The protein below binds the small molecule below.
Small molecule (SMILES): Nc1ncnc2c1ncn2[C@@H]1O[C@H](CO[P](=O)(O)O[P](=O)(O)NP(=O)(O)O)[C@@H](O)[C@H]1O

Sequence of chain 1.A:
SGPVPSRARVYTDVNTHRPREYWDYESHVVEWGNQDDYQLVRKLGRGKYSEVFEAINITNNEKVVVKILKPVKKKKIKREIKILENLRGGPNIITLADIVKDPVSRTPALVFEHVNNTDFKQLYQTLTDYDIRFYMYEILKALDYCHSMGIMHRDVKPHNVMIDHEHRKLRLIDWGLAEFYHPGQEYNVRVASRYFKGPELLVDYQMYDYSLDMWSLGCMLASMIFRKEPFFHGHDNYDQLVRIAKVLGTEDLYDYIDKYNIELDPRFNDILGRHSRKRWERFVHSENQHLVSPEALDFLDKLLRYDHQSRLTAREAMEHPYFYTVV

Binding-site contacts:
Ligand atom O1B contacts residue LYS67 of chain 1.A at 2.7 Å (salt-bridge).
Ligand atom O2A contacts residue LYS67 of chain 1.A at 2.8 Å (salt-bridge).
Ligand atom C3' contacts residue MG1 of chain 1.E at 3.3 Å.
Ligand atom O1B contacts residue MG1 of chain 1.F at 3.7 Å.
Ligand atom PB contacts residue LYS67 of chain 1.A at 3.5 Å.
Ligand atom PB contacts residue GLY47 of chain 1.A at 3.7 Å.
Ligand atom C5' contacts residue VAL52 of chain 1.A at 3.8 Å (hydrophobic).
Ligand atom O1A contacts residue MG1 of chain 1.E at 2.6 Å.
Ligand atom N6 contacts residue GLU113 of chain 1.A at 2.9 Å (salt-bridge).
Ligand atom O2B contacts residue SER50 of chain 1.A at 2.7 Å (h-bond).
Ligand atom PB contacts residue SER50 of chain 1.A at 3.6 Å.
Ligand atom N1 contacts residue VAL115 of chain 1.A at 3.3 Å (h-bond).
Ligand atom PB contacts residue LYS48 of chain 1.A at 3.5 Å.
Ligand atom O5' contacts residue VAL52 of chain 1.A at 3.6 Å.
Ligand atom C5' contacts residue GLY47 of chain 1.A at 3.7 Å.
Ligand atom O2B contacts residue TYR49 of chain 1.A at 3.0 Å (h-bond).
Ligand atom N1 contacts residue VAL65 of chain 1.A at 3.7 Å.
Ligand atom O2B contacts residue LYS67 of chain 1.A at 3.5 Å.
Ligand atom C3' contacts residue ILE173 of chain 1.A at 3.7 Å (hydrophobic).
Ligand atom O2B contacts residue GLY47 of chain 1.A at 3.5 Å.
Ligand atom N9 contacts residue VAL52 of chain 1.A at 3.8 Å.
Ligand atom N3 contacts residue MET162 of chain 1.A at 3.8 Å.
Ligand atom PB contacts residue MG1 of chain 1.F at 3.8 Å.
Ligand atom O2B contacts residue LYS48 of chain 1.A at 3.3 Å (salt-bridge).
Ligand atom C2 contacts residue VAL115 of chain 1.A at 3.3 Å (hydrophobic).
Ligand atom N3B contacts residue GLY47 of chain 1.A at 3.4 Å.
Ligand atom O3A contacts residue GLY47 of chain 1.A at 3.5 Å.
Ligand atom O4' contacts residue VAL52 of chain 1.A at 3.4 Å.
Ligand atom C8 contacts residue ILE173 of chain 1.A at 3.7 Å (hydrophobic).
Ligand atom O3' contacts residue HIS159 of chain 1.A at 3.8 Å.
Ligand atom N3B contacts residue MG1 of chain 1.F at 2.6 Å.
Ligand atom O1B contacts residue ASP174 of chain 1.A at 2.9 Å (salt-bridge).
Ligand atom O3A contacts residue LYS67 of chain 1.A at 3.5 Å (salt-bridge).
Ligand atom O3A contacts residue SER50 of chain 1.A at 3.2 Å (h-bond).
Ligand atom PA contacts residue MG1 of chain 1.E at 3.8 Å.
Ligand atom O1A contacts residue ASP174 of chain 1.A at 3.1 Å.
Ligand atom O3' contacts residue MG1 of chain 1.E at 2.6 Å.
Ligand atom PA contacts residue LYS67 of chain 1.A at 3.8 Å.
Ligand atom N3B contacts residue LYS48 of chain 1.A at 2.8 Å (salt-bridge).
Ligand atom N6 contacts residue ILE94 of chain 1.A at 3.5 Å.